Sequence of chain 59.F:
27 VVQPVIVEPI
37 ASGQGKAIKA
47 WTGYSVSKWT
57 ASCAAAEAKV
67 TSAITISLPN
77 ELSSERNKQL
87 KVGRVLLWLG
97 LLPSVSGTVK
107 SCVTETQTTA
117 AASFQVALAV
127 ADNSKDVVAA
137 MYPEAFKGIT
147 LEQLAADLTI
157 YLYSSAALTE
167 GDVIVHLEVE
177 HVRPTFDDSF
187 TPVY

Binding-site contacts:
Ligand atom C2' contacts residue LYS143 of chain 59.F at 3.7 Å.
Ligand atom C3' contacts residue GLU140 of chain 59.F at 3.8 Å.
Ligand atom C4' contacts residue GLU140 of chain 59.F at 3.4 Å.
Ligand atom O4' contacts residue LYS143 of chain 59.F at 4.2 Å.
Ligand atom C8 contacts residue LYS143 of chain 59.F at 2.7 Å.
Ligand atom N7 contacts residue TRP47 of chain 59.F at 3.6 Å.
Ligand atom C2' contacts residue GLU140 of chain 59.F at 3.0 Å.
Ligand atom N9 contacts residue LYS143 of chain 59.F at 3.2 Å (salt-bridge).
Ligand atom N7 contacts residue LYS143 of chain 59.F at 3.8 Å.
Ligand atom C1' contacts residue LYS143 of chain 59.F at 3.1 Å.
Ligand atom N3 contacts residue TRP47 of chain 59.F at 3.4 Å.
Ligand atom O3' contacts residue GLU140 of chain 59.F at 4.4 Å.
Ligand atom N9 contacts residue TRP47 of chain 59.F at 3.3 Å.
Ligand atom N6 contacts residue TRP47 of chain 59.F at 4.2 Å.
Ligand atom O2' contacts residue LYS143 of chain 59.F at 3.8 Å.
Ligand atom C6 contacts residue TRP47 of chain 59.F at 3.7 Å (hydrophobic).
Ligand atom C1' contacts residue TRP47 of chain 59.F at 3.7 Å (hydrophobic).
Ligand atom O4' contacts residue TRP47 of chain 59.F at 3.4 Å.
Ligand atom O2' contacts residue GLU140 of chain 59.F at 2.3 Å (salt-bridge).
Ligand atom C5' contacts residue ARG90 of chain 59.F at 4.3 Å.
Ligand atom O4' contacts residue LYS143 of chain 59.F at 4.4 Å.
Ligand atom C2 contacts residue TRP47 of chain 59.F at 3.4 Å (hydrophobic).
Ligand atom C8 contacts residue TRP47 of chain 59.F at 3.6 Å (hydrophobic).
Ligand atom C4 contacts residue TRP47 of chain 59.F at 3.3 Å (hydrophobic).
Ligand atom C1' contacts residue GLU140 of chain 59.F at 2.7 Å.
Ligand atom O4' contacts residue GLU140 of chain 59.F at 3.0 Å (salt-bridge).
Ligand atom N9 contacts residue GLU140 of chain 59.F at 4.1 Å.
Ligand atom N1 contacts residue TRP47 of chain 59.F at 3.7 Å.
Ligand atom C5 contacts residue TRP47 of chain 59.F at 3.8 Å (hydrophobic).

The small molecule below binds the protein below.
Small molecule (SMILES): Nc1ncnc2c1ncn2[C@@H]1O[C@H]([C@@H]2O[C@@H]3[C@H](O[P](=O)(O)O2)[C@@H](CO[P](=O)(O)O[C@H]2[C@@H](O)[C@H](n4cnc5c(N)ncnc54)O[C@@H]2COP(=O)=O)O[C@H]3n2ccc(=O)[nH]c2=O)[C@@H](O[P](=O)(O)OC[C@H]2O[C@@H](n3ccc(=O)[nH]c3=O)[C@H](O)[C@@H]2O)[C@H]1O